Binding-site contacts:
Ligand atom O5 contacts residue ASN30 of chain 1.I at 2.2 Å (h-bond).
Ligand atom O5 contacts residue THR313 of chain 1.I at 3.9 Å.
Ligand atom C2 contacts residue ASN30 of chain 1.I at 2.6 Å.
Ligand atom O6 contacts residue THR313 of chain 1.I at 4.2 Å.
Ligand atom N2 contacts residue ASN30 of chain 1.I at 3.4 Å (h-bond).
Ligand atom C7 contacts residue ASN30 of chain 1.I at 3.6 Å.
Ligand atom C5 contacts residue ASN30 of chain 1.I at 3.5 Å.
Ligand atom O5 contacts residue ALA31 of chain 1.I at 4.5 Å.
Ligand atom C3 contacts residue ASN30 of chain 1.I at 3.9 Å.
Ligand atom C6 contacts residue THR32 of chain 1.I at 4.0 Å.
Ligand atom O7 contacts residue ASN30 of chain 1.I at 3.1 Å (h-bond).
Ligand atom C4 contacts residue ASN30 of chain 1.I at 4.1 Å.
Ligand atom C1 contacts residue THR313 of chain 1.I at 4.5 Å.
Ligand atom C1 contacts residue ASN30 of chain 1.I at 1.4 Å.
Ligand atom O6 contacts residue LEU52 of chain 1.J at 4.0 Å.

A protein and the small-molecule ligand that binds it are described below.
Small molecule (SMILES): CC(=O)N[C@@H]1[C@@H](O)[C@H](O)[C@@H](CO)O[C@H]1O

Sequence of chain 1.J:
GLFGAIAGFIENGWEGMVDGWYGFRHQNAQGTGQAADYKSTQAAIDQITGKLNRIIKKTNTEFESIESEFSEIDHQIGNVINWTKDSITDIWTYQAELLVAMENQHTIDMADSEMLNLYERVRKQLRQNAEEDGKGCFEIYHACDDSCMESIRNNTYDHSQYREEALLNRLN

Sequence of chain 1.I:
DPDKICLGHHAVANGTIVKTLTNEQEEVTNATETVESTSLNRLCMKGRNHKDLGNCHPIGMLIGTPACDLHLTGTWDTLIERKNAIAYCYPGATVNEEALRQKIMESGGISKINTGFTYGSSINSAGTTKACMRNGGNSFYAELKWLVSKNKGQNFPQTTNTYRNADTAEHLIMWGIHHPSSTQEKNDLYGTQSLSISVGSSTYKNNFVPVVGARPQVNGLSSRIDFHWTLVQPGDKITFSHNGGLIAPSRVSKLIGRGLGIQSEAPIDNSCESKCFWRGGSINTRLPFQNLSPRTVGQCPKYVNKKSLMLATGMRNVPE